Binding-site contacts:
Ligand atom C3' contacts residue DA1 of chain 1.HD at 2.6 Å.
Ligand atom C5' contacts residue DA1 of chain 1.HD at 3.6 Å.
Ligand atom O3' contacts residue DA1 of chain 1.HD at 1.6 Å.
Ligand atom C2' contacts residue DA1 of chain 1.HD at 3.7 Å.
Ligand atom C2' contacts residue PRO205 of chain 1.Z at 4.5 Å (hydrophobic).
Ligand atom O3' contacts residue PRO205 of chain 1.Z at 4.1 Å.
Ligand atom C4' contacts residue DA1 of chain 1.HD at 3.7 Å.
Ligand atom O5' contacts residue DA1 of chain 1.HD at 3.9 Å.

Sequence of chain 1.Z:
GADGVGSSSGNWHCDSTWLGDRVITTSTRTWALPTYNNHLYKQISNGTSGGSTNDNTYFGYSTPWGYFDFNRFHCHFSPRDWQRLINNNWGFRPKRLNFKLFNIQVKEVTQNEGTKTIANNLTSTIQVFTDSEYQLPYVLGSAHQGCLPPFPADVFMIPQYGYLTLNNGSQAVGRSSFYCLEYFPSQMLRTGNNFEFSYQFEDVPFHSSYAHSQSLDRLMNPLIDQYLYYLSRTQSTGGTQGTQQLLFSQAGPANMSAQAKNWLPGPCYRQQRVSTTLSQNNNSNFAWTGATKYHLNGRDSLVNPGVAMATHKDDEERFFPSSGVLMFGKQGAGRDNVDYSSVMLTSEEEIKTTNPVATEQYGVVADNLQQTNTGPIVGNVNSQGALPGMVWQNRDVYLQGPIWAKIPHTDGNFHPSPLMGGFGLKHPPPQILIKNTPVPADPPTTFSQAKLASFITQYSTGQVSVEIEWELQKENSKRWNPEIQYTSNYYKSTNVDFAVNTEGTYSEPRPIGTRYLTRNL

This small molecule binds to this protein.
Small molecule (SMILES): Nc1ccn([C@H]2C[C@H](O)[C@@H](COP(=O)(O)O)O2)c(=O)n1